Sequence of chain 1.D:
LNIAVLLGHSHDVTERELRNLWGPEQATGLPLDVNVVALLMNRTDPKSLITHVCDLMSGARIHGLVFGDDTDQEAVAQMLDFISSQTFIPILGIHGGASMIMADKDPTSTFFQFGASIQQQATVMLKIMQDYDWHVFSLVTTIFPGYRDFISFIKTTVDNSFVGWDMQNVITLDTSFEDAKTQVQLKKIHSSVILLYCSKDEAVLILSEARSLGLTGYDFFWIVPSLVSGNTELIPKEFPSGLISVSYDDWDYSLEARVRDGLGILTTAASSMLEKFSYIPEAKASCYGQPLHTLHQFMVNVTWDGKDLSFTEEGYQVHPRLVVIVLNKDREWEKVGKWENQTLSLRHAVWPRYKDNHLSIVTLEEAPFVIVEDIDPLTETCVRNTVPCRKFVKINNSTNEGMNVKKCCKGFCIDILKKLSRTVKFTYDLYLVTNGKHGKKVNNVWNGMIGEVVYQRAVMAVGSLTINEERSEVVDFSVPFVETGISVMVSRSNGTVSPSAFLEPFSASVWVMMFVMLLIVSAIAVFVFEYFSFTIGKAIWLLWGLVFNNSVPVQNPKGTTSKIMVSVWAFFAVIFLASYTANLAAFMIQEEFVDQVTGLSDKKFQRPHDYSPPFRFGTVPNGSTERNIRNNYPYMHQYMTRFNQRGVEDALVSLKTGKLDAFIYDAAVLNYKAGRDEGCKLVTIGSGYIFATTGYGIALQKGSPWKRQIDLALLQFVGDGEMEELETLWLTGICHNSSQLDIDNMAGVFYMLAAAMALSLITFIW

A small-molecule ligand and the protein it binds are described below.
Small molecule (SMILES): CC(=O)N[C@@H]1[C@@H](O)[C@H](O)[C@@H](CO)O[C@H]1O

Binding-site contacts:
Ligand atom C8 contacts residue ASN444 of chain 1.D at 3.9 Å.
Ligand atom C1 contacts residue ASN444 of chain 1.D at 1.5 Å.
Ligand atom C2 contacts residue ASN444 of chain 1.D at 2.5 Å.
Ligand atom C6 contacts residue ASN444 of chain 1.D at 4.0 Å.
Ligand atom O6 contacts residue LYS441 of chain 1.D at 3.3 Å (salt-bridge).
Ligand atom C4 contacts residue ASN444 of chain 1.D at 4.3 Å.
Ligand atom O5 contacts residue ASN444 of chain 1.D at 2.5 Å (h-bond).
Ligand atom C6 contacts residue LYS441 of chain 1.D at 3.3 Å.
Ligand atom C7 contacts residue ASN444 of chain 1.D at 3.8 Å.
Ligand atom C3 contacts residue ASN444 of chain 1.D at 3.8 Å.
Ligand atom C5 contacts residue ASN444 of chain 1.D at 3.8 Å.
Ligand atom N2 contacts residue ASN444 of chain 1.D at 2.9 Å (h-bond).